Binding-site contacts:
Ligand atom C2 contacts residue GLN354 of chain 1.B at 4.5 Å.
Ligand atom O2 contacts residue GLN354 of chain 1.B at 3.2 Å.
Ligand atom O1 contacts residue CYS589 of chain 1.B at 2.9 Å (h-bond).
Ligand atom O1 contacts residue GLN354 of chain 1.B at 4.1 Å.
Ligand atom C1 contacts residue ARG358 of chain 1.B at 3.7 Å.
Ligand atom C6 contacts residue CYS589 of chain 1.B at 1.8 Å (hydrophobic).
Ligand atom C2 contacts residue CYS589 of chain 1.B at 4.2 Å (hydrophobic).
Ligand atom O3 contacts residue GLU250 of chain 1.B at 4.3 Å.
Ligand atom CM2 contacts residue GLN354 of chain 1.B at 3.3 Å.
Ligand atom O2 contacts residue ARG358 of chain 1.B at 4.1 Å.
Ligand atom CM3 contacts residue GLU250 of chain 1.B at 3.5 Å.
Ligand atom C4 contacts residue CYS589 of chain 1.B at 4.4 Å (hydrophobic).
Ligand atom C5 contacts residue CYS589 of chain 1.B at 3.0 Å (hydrophobic).
Ligand atom C2 contacts residue ARG358 of chain 1.B at 4.0 Å.
Ligand atom CM2 contacts residue GLU250 of chain 1.B at 4.0 Å.
Ligand atom O1 contacts residue ARG358 of chain 1.B at 3.6 Å.
Ligand atom CM3 contacts residue GLN354 of chain 1.B at 4.5 Å.
Ligand atom O3 contacts residue GLN354 of chain 1.B at 4.0 Å.
Ligand atom CM5 contacts residue CYS589 of chain 1.B at 2.9 Å (hydrophobic).
Ligand atom C6 contacts residue ARG358 of chain 1.B at 4.5 Å.
Ligand atom C1 contacts residue CYS589 of chain 1.B at 2.7 Å (hydrophobic).

A protein and the small-molecule ligand that binds it are described below.
Small molecule (SMILES): COC1=C(OC)C(=O)C(C)=CC1=O

Sequence of chain 1.B:
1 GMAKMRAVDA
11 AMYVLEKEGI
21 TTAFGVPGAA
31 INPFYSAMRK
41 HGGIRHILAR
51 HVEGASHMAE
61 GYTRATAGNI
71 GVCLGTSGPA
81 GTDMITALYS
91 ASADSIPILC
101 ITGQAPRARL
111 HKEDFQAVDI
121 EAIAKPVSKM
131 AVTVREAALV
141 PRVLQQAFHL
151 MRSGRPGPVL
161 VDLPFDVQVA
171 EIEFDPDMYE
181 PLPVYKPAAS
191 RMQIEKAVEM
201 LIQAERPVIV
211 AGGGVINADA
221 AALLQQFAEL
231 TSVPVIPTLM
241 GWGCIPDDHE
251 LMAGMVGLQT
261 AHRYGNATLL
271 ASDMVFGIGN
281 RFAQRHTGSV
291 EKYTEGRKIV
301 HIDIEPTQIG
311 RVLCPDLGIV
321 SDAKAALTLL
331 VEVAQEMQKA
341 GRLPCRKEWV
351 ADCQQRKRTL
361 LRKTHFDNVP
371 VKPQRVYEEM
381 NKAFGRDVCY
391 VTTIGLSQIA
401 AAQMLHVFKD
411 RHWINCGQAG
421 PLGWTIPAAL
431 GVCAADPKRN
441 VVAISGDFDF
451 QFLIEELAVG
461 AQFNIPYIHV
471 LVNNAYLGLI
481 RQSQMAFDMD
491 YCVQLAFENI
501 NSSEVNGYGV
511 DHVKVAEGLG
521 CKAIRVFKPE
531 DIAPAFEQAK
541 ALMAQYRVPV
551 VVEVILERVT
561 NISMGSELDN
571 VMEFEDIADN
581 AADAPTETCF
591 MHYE